This protein binds this small molecule.
Small molecule (SMILES): CC(=O)N[C@@H]1[C@@H](O)[C@H](O)[C@@H](CO)O[C@H]1O

Sequence of chain 3.A:
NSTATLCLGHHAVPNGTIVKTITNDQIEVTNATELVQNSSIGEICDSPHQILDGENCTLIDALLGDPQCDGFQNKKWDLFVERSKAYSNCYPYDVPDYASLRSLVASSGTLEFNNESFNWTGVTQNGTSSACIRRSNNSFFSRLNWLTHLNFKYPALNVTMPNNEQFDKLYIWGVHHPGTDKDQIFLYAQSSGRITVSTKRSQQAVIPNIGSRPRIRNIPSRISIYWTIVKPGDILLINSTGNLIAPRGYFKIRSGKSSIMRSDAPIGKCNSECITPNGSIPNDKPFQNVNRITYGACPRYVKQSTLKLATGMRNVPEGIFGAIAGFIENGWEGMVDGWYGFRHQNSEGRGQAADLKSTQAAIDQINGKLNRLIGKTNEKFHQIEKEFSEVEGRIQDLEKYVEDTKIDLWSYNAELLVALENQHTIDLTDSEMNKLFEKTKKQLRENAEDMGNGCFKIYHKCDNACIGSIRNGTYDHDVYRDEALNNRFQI

Binding-site contacts:
Ligand atom O3 contacts residue NAG1 of chain 3.D at 4.2 Å.
Ligand atom O5 contacts residue ASN27 of chain 3.A at 2.4 Å (h-bond).
Ligand atom C4 contacts residue ASN27 of chain 3.A at 4.1 Å.
Ligand atom O4 contacts residue NAG1 of chain 3.D at 4.0 Å.
Ligand atom C1 contacts residue ASN27 of chain 3.A at 1.4 Å.
Ligand atom C3 contacts residue ASN27 of chain 3.A at 3.6 Å.
Ligand atom C7 contacts residue ASN27 of chain 3.A at 3.2 Å.
Ligand atom C8 contacts residue THR29 of chain 3.A at 3.1 Å.
Ligand atom N2 contacts residue ASN27 of chain 3.A at 2.7 Å (h-bond).
Ligand atom C3 contacts residue NAG1 of chain 3.D at 3.9 Å.
Ligand atom O7 contacts residue ASN27 of chain 3.A at 3.3 Å (h-bond).
Ligand atom C8 contacts residue ASN27 of chain 3.A at 4.1 Å.
Ligand atom C2 contacts residue ASN27 of chain 3.A at 2.2 Å.
Ligand atom C5 contacts residue ASN27 of chain 3.A at 3.7 Å.
Ligand atom C8 contacts residue ASN43 of chain 3.A at 4.3 Å.